Binding-site contacts:
Ligand atom C7 contacts residue LYS253 of chain 1.B at 3.7 Å.
Ligand atom C3 contacts residue GLU436 of chain 1.B at 3.4 Å.
Ligand atom O6 contacts residue PRO125 of chain 1.B at 3.3 Å.
Ligand atom C1 contacts residue ASN435 of chain 1.B at 1.4 Å.
Ligand atom C4 contacts residue ASN435 of chain 1.B at 4.2 Å.
Ligand atom C8 contacts residue ASN435 of chain 1.B at 4.1 Å.
Ligand atom C1 contacts residue LYS253 of chain 1.B at 3.9 Å.
Ligand atom O7 contacts residue LYS253 of chain 1.B at 3.2 Å (salt-bridge).
Ligand atom C3 contacts residue ASN435 of chain 1.B at 3.6 Å.
Ligand atom N2 contacts residue GLU436 of chain 1.B at 2.9 Å (salt-bridge).
Ligand atom O3 contacts residue GLU436 of chain 1.B at 4.3 Å.
Ligand atom C4 contacts residue GLU254 of chain 1.B at 4.2 Å.
Ligand atom C6 contacts residue GLN96 of chain 1.B at 4.3 Å.
Ligand atom O5 contacts residue GLN96 of chain 1.B at 4.2 Å.
Ligand atom C5 contacts residue GLU436 of chain 1.B at 4.4 Å.
Ligand atom C7 contacts residue GLU254 of chain 1.B at 4.4 Å.
Ligand atom C1 contacts residue GLU436 of chain 1.B at 3.3 Å.
Ligand atom O6 contacts residue GLU254 of chain 1.B at 2.5 Å (salt-bridge).
Ligand atom O7 contacts residue ASN435 of chain 1.B at 3.7 Å.
Ligand atom C1 contacts residue GLN96 of chain 1.B at 4.0 Å.
Ligand atom C2 contacts residue GLU436 of chain 1.B at 3.3 Å.
Ligand atom O5 contacts residue GLU254 of chain 1.B at 2.9 Å (salt-bridge).
Ligand atom C5 contacts residue GLN96 of chain 1.B at 3.9 Å.
Ligand atom C8 contacts residue GLU436 of chain 1.B at 3.8 Å.
Ligand atom O5 contacts residue ASN435 of chain 1.B at 2.7 Å (h-bond).
Ligand atom N2 contacts residue LYS253 of chain 1.B at 4.1 Å.
Ligand atom O5 contacts residue GLU436 of chain 1.B at 4.3 Å.
Ligand atom O7 contacts residue GLU254 of chain 1.B at 3.5 Å.
Ligand atom C7 contacts residue GLU436 of chain 1.B at 4.1 Å.
Ligand atom C8 contacts residue LEU121 of chain 1.B at 3.7 Å (hydrophobic).
Ligand atom C1 contacts residue GLU254 of chain 1.B at 3.8 Å.
Ligand atom N2 contacts residue ASN435 of chain 1.B at 2.4 Å (h-bond).
Ligand atom C6 contacts residue PRO125 of chain 1.B at 4.2 Å (hydrophobic).
Ligand atom C5 contacts residue GLU254 of chain 1.B at 3.8 Å.
Ligand atom C7 contacts residue ASN435 of chain 1.B at 3.2 Å.
Ligand atom C5 contacts residue ASN435 of chain 1.B at 3.8 Å.
Ligand atom C6 contacts residue GLU254 of chain 1.B at 3.3 Å.
Ligand atom C2 contacts residue GLU254 of chain 1.B at 3.7 Å.
Ligand atom C2 contacts residue ASN435 of chain 1.B at 2.3 Å.
Ligand atom C2 contacts residue LYS253 of chain 1.B at 4.1 Å.

Sequence of chain 1.B:
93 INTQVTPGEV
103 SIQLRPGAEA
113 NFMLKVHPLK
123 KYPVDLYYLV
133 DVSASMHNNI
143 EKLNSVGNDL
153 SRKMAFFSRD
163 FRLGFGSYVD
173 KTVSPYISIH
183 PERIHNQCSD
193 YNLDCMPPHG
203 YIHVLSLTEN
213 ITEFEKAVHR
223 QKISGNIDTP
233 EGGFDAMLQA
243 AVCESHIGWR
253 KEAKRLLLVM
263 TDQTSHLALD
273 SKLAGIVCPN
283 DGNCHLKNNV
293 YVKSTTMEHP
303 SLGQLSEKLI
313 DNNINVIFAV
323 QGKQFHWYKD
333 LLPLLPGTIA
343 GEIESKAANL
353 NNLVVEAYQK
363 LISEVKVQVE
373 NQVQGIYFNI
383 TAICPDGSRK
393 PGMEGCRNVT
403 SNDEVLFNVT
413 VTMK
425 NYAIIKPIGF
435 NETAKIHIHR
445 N

This small molecule binds to this protein.
Small molecule (SMILES): CC(=O)N[C@H]1[C@H](O[C@H]2[C@H](O)[C@@H](NC(C)=O)CO[C@@H]2CO)O[C@H](CO)[C@@H](O[C@@H]2O[C@H](CO)[C@@H](O)[C@H](O)[C@H]2NC(C)=O)[C@@H]1O